Sequence of chain 1.C:
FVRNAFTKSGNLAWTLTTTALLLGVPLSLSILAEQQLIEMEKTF

Sequence of chain 1.H:
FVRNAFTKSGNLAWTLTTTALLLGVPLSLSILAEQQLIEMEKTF

Sequence of chain 1.F:
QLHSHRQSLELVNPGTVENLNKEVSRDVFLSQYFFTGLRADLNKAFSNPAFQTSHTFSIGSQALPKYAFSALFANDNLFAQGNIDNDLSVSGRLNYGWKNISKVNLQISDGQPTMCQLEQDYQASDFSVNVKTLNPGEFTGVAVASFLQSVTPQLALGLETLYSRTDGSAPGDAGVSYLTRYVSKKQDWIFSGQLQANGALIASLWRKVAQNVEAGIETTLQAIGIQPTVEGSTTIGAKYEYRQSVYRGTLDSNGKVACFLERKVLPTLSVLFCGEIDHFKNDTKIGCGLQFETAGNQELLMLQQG

The small molecule below binds the protein below.
Small molecule (SMILES): CCCCCCCCCCCCCC(=O)OC[C@H](COP(=O)(O)OCCN)OC(=O)CCCCCCCCCCCCC

Binding-site contacts:
Ligand atom C12 contacts residue ARG330 of chain 1.F at 3.4 Å.
Ligand atom C22 contacts residue LEU328 of chain 1.A at 3.7 Å (hydrophobic).
Ligand atom C11 contacts residue VAL332 of chain 1.F at 4.0 Å (hydrophobic).
Ligand atom C3B contacts residue LEU107 of chain 1.C at 3.7 Å (hydrophobic).
Ligand atom C11 contacts residue ARG330 of chain 1.F at 3.9 Å.
Ligand atom C24 contacts residue LEU115 of chain 1.H at 3.9 Å (hydrophobic).
Ligand atom O13 contacts residue VAL332 of chain 1.F at 3.5 Å.
Ligand atom N contacts residue GLN122 of chain 1.H at 3.5 Å (h-bond).
Ligand atom C2A contacts residue LEU107 of chain 1.H at 4.1 Å (hydrophobic).
Ligand atom C2E contacts residue THR104 of chain 1.H at 3.7 Å.
Ligand atom C3E contacts residue THR104 of chain 1.C at 3.7 Å.
Ligand atom C33 contacts residue LEU115 of chain 1.C at 4.2 Å (hydrophobic).
Ligand atom C11 contacts residue ARG330 of chain 1.A at 4.0 Å.
Ligand atom C3D contacts residue ALA86 of chain 1.A at 4.0 Å (hydrophobic).
Ligand atom C2B contacts residue ALA86 of chain 1.F at 4.1 Å (hydrophobic).
Ligand atom C2D contacts residue ALA86 of chain 1.F at 3.8 Å (hydrophobic).
Ligand atom P contacts residue ARG330 of chain 1.A at 4.2 Å.
Ligand atom C39 contacts residue LEU357 of chain 1.A at 3.9 Å (hydrophobic).
Ligand atom C3B contacts residue ALA86 of chain 1.A at 4.0 Å (hydrophobic).
Ligand atom O14 contacts residue ARG330 of chain 1.A at 3.0 Å (salt-bridge).
Ligand atom C29 contacts residue LEU357 of chain 1.F at 3.8 Å (hydrophobic).
Ligand atom C12 contacts residue VAL332 of chain 1.F at 3.7 Å (hydrophobic).
Ligand atom C3A contacts residue LEU84 of chain 1.A at 3.7 Å (hydrophobic).
Ligand atom C2E contacts residue ILE106 of chain 1.F at 4.2 Å (hydrophobic).
Ligand atom C3E contacts residue ILE106 of chain 1.A at 3.9 Å (hydrophobic).
Ligand atom C2A contacts residue LEU84 of chain 1.F at 3.8 Å (hydrophobic).
Ligand atom C3C contacts residue LEU84 of chain 1.A at 3.8 Å (hydrophobic).
Ligand atom O22 contacts residue LEU328 of chain 1.A at 4.2 Å.
Ligand atom C35 contacts residue LEU115 of chain 1.C at 4.2 Å (hydrophobic).
Ligand atom N contacts residue VAL332 of chain 1.F at 3.7 Å.
Ligand atom C39 contacts residue LEU107 of chain 1.C at 3.9 Å (hydrophobic).
Ligand atom C3A contacts residue LEU107 of chain 1.C at 4.1 Å (hydrophobic).
Ligand atom O12 contacts residue VAL332 of chain 1.A at 3.3 Å.
Ligand atom C2B contacts residue LEU107 of chain 1.H at 3.6 Å (hydrophobic).
Ligand atom O32 contacts residue LEU328 of chain 1.F at 3.3 Å.
Ligand atom O13 contacts residue ARG330 of chain 1.F at 3.6 Å.
Ligand atom C3C contacts residue ALA86 of chain 1.A at 4.2 Å (hydrophobic).
Ligand atom C31 contacts residue LEU328 of chain 1.F at 4.1 Å (hydrophobic).
Ligand atom C2C contacts residue LEU84 of chain 1.F at 3.7 Å (hydrophobic).
Ligand atom O22 contacts residue VAL338 of chain 1.A at 3.5 Å.

Sequence of chain 1.A:
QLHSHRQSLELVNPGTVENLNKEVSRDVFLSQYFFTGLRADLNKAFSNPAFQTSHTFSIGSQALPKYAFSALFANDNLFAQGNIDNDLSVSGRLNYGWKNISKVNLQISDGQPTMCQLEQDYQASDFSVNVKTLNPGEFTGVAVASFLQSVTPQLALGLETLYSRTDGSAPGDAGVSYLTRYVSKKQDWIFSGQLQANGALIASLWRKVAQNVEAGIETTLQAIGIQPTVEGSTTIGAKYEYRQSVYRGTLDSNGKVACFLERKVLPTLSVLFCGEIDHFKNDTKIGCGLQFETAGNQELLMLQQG